This protein binds this small molecule.
Small molecule (SMILES): NS(=O)(=O)c1cc2c(cc1Cl)N[C@H]([C@H]1C[C@H]3C=C[C@@H]1C3)NS2(=O)=O

Sequence of chain 1.A:
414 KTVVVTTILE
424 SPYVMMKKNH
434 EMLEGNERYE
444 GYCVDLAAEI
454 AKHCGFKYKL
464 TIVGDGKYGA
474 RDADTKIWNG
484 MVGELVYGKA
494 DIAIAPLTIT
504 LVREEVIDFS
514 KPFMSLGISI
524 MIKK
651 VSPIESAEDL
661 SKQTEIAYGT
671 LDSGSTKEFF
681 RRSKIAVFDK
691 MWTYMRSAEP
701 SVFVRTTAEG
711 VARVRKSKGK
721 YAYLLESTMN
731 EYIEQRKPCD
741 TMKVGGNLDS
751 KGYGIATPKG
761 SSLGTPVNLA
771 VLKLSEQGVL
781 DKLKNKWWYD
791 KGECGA

Binding-site contacts:
Ligand atom O3 contacts residue MET517 of chain 1.A at 3.6 Å.
Ligand atom N2 contacts residue SER750 of chain 1.D at 3.6 Å.
Ligand atom S1 contacts residue PRO515 of chain 1.A at 3.8 Å.
Ligand atom C7 contacts residue LEU772 of chain 1.A at 3.7 Å (hydrophobic).
Ligand atom C11 contacts residue SER518 of chain 1.A at 3.5 Å.
Ligand atom C10 contacts residue SER775 of chain 1.A at 3.4 Å.
Ligand atom O1 contacts residue SER518 of chain 1.A at 3.4 Å (h-bond).
Ligand atom CL contacts residue ASP781 of chain 1.A at 3.3 Å.
Ligand atom C11 contacts residue PHE516 of chain 1.A at 4.0 Å (hydrophobic).
Ligand atom C12 contacts residue PHE516 of chain 1.A at 4.0 Å (hydrophobic).
Ligand atom C14 contacts residue SER775 of chain 1.A at 3.1 Å.
Ligand atom O3 contacts residue SER518 of chain 1.A at 3.5 Å (h-bond).
Ligand atom C5 contacts residue ILE502 of chain 1.D at 3.6 Å (hydrophobic).
Ligand atom C7 contacts residue LYS514 of chain 1.A at 3.7 Å.
Ligand atom O2 contacts residue MET517 of chain 1.A at 3.2 Å.
Ligand atom C7 contacts residue ILE502 of chain 1.D at 3.8 Å (hydrophobic).
Ligand atom O1 contacts residue SER750 of chain 1.D at 3.6 Å (h-bond).
Ligand atom C4 contacts residue GLY752 of chain 1.D at 3.6 Å.
Ligand atom O4 contacts residue LYS784 of chain 1.A at 3.2 Å.
Ligand atom N2 contacts residue SER775 of chain 1.A at 2.8 Å (h-bond).
Ligand atom C1 contacts residue PRO515 of chain 1.A at 3.2 Å (hydrophobic).
Ligand atom C4 contacts residue ILE502 of chain 1.D at 3.6 Å (hydrophobic).
Ligand atom C11 contacts residue MET517 of chain 1.A at 3.8 Å (hydrophobic).
Ligand atom N3 contacts residue ASP781 of chain 1.A at 3.8 Å.
Ligand atom C6 contacts residue SER775 of chain 1.A at 3.6 Å.
Ligand atom O3 contacts residue LYS784 of chain 1.A at 4.0 Å.
Ligand atom CL contacts residue LEU780 of chain 1.A at 3.8 Å.
Ligand atom C3 contacts residue GLY752 of chain 1.D at 3.8 Å.
Ligand atom S1 contacts residue SER518 of chain 1.A at 3.6 Å.
Ligand atom O4 contacts residue MET517 of chain 1.A at 3.9 Å.
Ligand atom C4 contacts residue LYS751 of chain 1.D at 3.8 Å.
Ligand atom N2 contacts residue PRO515 of chain 1.A at 3.9 Å.
Ligand atom C5 contacts residue LEU772 of chain 1.A at 3.9 Å (hydrophobic).
Ligand atom O2 contacts residue SER518 of chain 1.A at 2.7 Å (h-bond).
Ligand atom N1 contacts residue PRO515 of chain 1.A at 2.6 Å (h-bond).
Ligand atom C2 contacts residue PRO515 of chain 1.A at 3.6 Å (hydrophobic).
Ligand atom C10 contacts residue SER750 of chain 1.D at 3.8 Å.
Ligand atom C3 contacts residue PRO515 of chain 1.D at 3.9 Å (hydrophobic).
Ligand atom C8 contacts residue PRO515 of chain 1.A at 3.3 Å (hydrophobic).
Ligand atom O1 contacts residue LYS751 of chain 1.D at 3.8 Å.

Sequence of chain 1.D:
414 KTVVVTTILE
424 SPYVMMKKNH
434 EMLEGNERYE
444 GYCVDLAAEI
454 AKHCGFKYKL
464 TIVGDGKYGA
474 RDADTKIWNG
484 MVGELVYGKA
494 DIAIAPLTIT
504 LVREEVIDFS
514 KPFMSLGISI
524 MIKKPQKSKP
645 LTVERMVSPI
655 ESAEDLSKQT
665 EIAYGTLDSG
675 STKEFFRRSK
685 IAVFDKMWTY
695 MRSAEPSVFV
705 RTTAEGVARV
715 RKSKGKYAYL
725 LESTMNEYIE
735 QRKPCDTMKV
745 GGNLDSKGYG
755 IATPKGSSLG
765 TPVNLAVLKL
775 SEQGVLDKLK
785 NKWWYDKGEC